This small molecule binds to this protein.
Small molecule (SMILES): CC(C)CCC[C@@H](C)[C@H]1CC[C@H]2[C@@H]3CC=C4C[C@@H](O)CC[C@]4(C)[C@H]3CC[C@]12C

Binding-site contacts:
Ligand atom C2 contacts residue ARG787 of chain 1.D at 3.4 Å.
Ligand atom O1 contacts residue PCW1 of chain 1.I at 3.6 Å.
Ligand atom C18 contacts residue PHE868 of chain 1.E at 2.5 Å (hydrophobic).
Ligand atom C14 contacts residue PCW1 of chain 1.I at 4.3 Å.
Ligand atom C24 contacts residue PCW1 of chain 1.I at 4.5 Å.
Ligand atom C4 contacts residue PHE820 of chain 1.E at 4.0 Å (hydrophobic).
Ligand atom C22 contacts residue PCW1 of chain 1.I at 3.8 Å.
Ligand atom C17 contacts residue PHE868 of chain 1.E at 4.5 Å (hydrophobic).
Ligand atom C7 contacts residue PCW1 of chain 1.I at 3.5 Å.
Ligand atom C13 contacts residue PHE868 of chain 1.E at 3.8 Å (hydrophobic).
Ligand atom C1 contacts residue ARG787 of chain 1.D at 3.7 Å.
Ligand atom C8 contacts residue PCW1 of chain 1.I at 4.5 Å.
Ligand atom C5 contacts residue PHE820 of chain 1.E at 3.9 Å (hydrophobic).
Ligand atom C21 contacts residue PHE868 of chain 1.E at 4.1 Å (hydrophobic).
Ligand atom O1 contacts residue ARG787 of chain 1.D at 4.2 Å.
Ligand atom C25 contacts residue PCW1 of chain 1.I at 4.4 Å.
Ligand atom C20 contacts residue PHE868 of chain 1.E at 4.0 Å (hydrophobic).
Ligand atom C8 contacts residue PHE820 of chain 1.E at 4.5 Å (hydrophobic).
Ligand atom C27 contacts residue PCW1 of chain 1.I at 3.8 Å.
Ligand atom C15 contacts residue PCW1 of chain 1.I at 3.7 Å.
Ligand atom C1 contacts residue PHE784 of chain 1.D at 4.4 Å (hydrophobic).
Ligand atom C17 contacts residue PCW1 of chain 1.I at 4.3 Å.
Ligand atom C4 contacts residue PCW1 of chain 1.I at 4.5 Å.
Ligand atom C12 contacts residue PHE868 of chain 1.E at 3.7 Å (hydrophobic).
Ligand atom C6 contacts residue PCW1 of chain 1.I at 3.8 Å.
Ligand atom C3 contacts residue ARG787 of chain 1.D at 3.9 Å.
Ligand atom C5 contacts residue PCW1 of chain 1.I at 4.4 Å.
Ligand atom C16 contacts residue PCW1 of chain 1.I at 3.6 Å.
Ligand atom C19 contacts residue ASN869 of chain 1.E at 3.8 Å.
Ligand atom C7 contacts residue PHE820 of chain 1.E at 3.7 Å (hydrophobic).
Ligand atom C11 contacts residue PHE868 of chain 1.E at 4.0 Å (hydrophobic).
Ligand atom C6 contacts residue PHE820 of chain 1.E at 3.3 Å (hydrophobic).

Sequence of chain 1.D:
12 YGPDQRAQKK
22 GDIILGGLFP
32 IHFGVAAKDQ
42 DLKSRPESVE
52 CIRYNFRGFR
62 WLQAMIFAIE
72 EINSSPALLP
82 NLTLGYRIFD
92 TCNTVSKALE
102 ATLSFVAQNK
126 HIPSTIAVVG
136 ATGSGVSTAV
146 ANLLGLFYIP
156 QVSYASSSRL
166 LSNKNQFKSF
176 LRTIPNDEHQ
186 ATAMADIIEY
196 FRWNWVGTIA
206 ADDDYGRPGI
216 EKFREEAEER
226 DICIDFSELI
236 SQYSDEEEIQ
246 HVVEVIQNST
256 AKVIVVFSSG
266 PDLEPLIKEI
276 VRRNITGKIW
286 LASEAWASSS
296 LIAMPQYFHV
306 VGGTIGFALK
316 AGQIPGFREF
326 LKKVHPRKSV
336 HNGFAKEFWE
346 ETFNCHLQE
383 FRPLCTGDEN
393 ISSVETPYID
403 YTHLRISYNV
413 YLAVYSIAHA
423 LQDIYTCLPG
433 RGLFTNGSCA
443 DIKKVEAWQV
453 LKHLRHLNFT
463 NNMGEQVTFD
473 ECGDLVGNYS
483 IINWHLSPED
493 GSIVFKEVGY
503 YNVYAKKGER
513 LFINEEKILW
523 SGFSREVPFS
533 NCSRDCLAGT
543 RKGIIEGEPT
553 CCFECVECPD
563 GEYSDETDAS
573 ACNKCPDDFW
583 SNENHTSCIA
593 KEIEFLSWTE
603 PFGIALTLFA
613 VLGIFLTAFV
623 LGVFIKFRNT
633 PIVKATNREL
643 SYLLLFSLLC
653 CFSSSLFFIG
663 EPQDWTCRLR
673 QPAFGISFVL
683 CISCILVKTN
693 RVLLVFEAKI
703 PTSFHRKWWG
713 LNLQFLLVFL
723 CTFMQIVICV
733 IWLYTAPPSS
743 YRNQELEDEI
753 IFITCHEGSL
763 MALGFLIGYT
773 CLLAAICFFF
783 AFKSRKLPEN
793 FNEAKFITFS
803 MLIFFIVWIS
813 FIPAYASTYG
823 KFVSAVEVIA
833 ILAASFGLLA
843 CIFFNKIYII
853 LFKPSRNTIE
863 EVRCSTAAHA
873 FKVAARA

Sequence of chain 1.E:
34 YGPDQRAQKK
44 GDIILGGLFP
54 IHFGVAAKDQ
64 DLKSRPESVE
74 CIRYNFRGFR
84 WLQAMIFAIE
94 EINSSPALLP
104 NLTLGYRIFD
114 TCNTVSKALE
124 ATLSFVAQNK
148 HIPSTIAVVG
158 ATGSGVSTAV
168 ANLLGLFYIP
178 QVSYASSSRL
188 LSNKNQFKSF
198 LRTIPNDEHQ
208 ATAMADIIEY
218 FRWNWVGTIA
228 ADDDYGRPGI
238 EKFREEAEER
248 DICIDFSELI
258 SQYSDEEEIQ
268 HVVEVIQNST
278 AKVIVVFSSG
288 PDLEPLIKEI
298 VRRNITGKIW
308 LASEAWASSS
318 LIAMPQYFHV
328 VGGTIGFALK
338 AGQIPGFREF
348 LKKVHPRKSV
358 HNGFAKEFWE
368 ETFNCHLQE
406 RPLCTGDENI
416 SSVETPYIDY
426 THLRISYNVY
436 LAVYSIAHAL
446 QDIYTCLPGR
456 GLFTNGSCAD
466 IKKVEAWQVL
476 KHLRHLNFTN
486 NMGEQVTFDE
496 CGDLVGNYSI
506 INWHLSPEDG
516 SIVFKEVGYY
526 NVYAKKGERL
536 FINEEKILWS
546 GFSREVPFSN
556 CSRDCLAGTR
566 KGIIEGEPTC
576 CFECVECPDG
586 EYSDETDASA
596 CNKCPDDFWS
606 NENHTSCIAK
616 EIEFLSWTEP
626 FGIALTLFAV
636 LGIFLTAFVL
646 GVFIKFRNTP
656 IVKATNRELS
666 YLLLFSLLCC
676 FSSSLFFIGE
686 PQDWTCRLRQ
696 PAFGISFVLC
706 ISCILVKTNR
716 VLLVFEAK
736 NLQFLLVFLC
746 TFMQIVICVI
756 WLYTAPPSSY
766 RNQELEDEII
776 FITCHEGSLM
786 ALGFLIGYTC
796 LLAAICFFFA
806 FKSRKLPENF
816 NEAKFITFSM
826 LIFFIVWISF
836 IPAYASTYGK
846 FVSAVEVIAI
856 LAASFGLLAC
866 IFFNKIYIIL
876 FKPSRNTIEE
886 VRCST